A small-molecule ligand and the protein it binds are described below.
Small molecule (SMILES): COCCCC[C@@](O)(c1ccccc1-c1ccccc1)[C@@H]1CCCN(C(=O)[C@H]2C[C@@H](N)[C@@H](O)C2)C1

Sequence of chain 1.B:
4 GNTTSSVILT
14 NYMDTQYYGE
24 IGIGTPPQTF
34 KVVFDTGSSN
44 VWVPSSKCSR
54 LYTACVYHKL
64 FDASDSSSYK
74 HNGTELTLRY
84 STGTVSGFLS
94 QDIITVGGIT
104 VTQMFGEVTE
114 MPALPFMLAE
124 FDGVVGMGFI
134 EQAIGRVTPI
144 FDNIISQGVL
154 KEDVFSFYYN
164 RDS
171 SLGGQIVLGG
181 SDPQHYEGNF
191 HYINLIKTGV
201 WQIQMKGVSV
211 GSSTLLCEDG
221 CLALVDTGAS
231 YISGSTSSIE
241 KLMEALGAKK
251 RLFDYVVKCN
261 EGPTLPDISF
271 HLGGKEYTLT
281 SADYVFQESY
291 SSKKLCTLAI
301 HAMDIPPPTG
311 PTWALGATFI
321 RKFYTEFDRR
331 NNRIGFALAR

Binding-site contacts:
Ligand atom C14 contacts residue SER84 of chain 1.B at 3.8 Å.
Ligand atom C30 contacts residue GLY228 of chain 1.B at 3.7 Å.
Ligand atom C25 contacts residue GLY228 of chain 1.B at 3.7 Å.
Ligand atom C33 contacts residue GLY228 of chain 1.B at 3.8 Å.
Ligand atom C26 contacts residue SER230 of chain 1.B at 3.7 Å.
Ligand atom C28 contacts residue TYR162 of chain 1.B at 3.7 Å (hydrophobic).
Ligand atom C21 contacts residue PHE124 of chain 1.B at 3.8 Å (hydrophobic).
Ligand atom C6 contacts residue TYR83 of chain 1.B at 3.8 Å (hydrophobic).
Ligand atom O34 contacts residue ASP38 of chain 1.B at 2.8 Å (salt-bridge).
Ligand atom O16 contacts residue SER230 of chain 1.B at 2.5 Å (h-bond).
Ligand atom O27 contacts residue TYR20 of chain 1.B at 3.0 Å (h-bond).
Ligand atom C31 contacts residue ASP226 of chain 1.B at 3.4 Å.
Ligand atom C26 contacts residue THR18 of chain 1.B at 3.3 Å.
Ligand atom C30 contacts residue ASP38 of chain 1.B at 3.3 Å.
Ligand atom O8 contacts residue SER84 of chain 1.B at 2.8 Å (h-bond).
Ligand atom C25 contacts residue VAL36 of chain 1.B at 3.8 Å (hydrophobic).
Ligand atom C21 contacts residue PRO118 of chain 1.B at 3.9 Å (hydrophobic).
Ligand atom C23 contacts residue SER230 of chain 1.B at 3.8 Å.
Ligand atom C31 contacts residue ALA229 of chain 1.B at 3.7 Å (hydrophobic).
Ligand atom O16 contacts residue THR18 of chain 1.B at 3.9 Å.
Ligand atom C28 contacts residue GLY228 of chain 1.B at 3.8 Å.
Ligand atom C22 contacts residue PRO118 of chain 1.B at 3.5 Å (hydrophobic).
Ligand atom C20 contacts residue GLN19 of chain 1.B at 3.6 Å.
Ligand atom C2 contacts residue PHE124 of chain 1.B at 3.6 Å (hydrophobic).
Ligand atom C5 contacts residue THR85 of chain 1.B at 3.7 Å.
Ligand atom C31 contacts residue GLY228 of chain 1.B at 3.5 Å.
Ligand atom C15 contacts residue SER230 of chain 1.B at 3.7 Å.
Ligand atom C28 contacts residue THR227 of chain 1.B at 3.0 Å.
Ligand atom C26 contacts residue GLY228 of chain 1.B at 3.3 Å.
Ligand atom O27 contacts residue GLN19 of chain 1.B at 3.8 Å.
Ligand atom O8 contacts residue MET303 of chain 1.B at 3.6 Å.
Ligand atom C32 contacts residue ASP226 of chain 1.B at 3.7 Å.
Ligand atom C7 contacts residue SER84 of chain 1.B at 3.8 Å.
Ligand atom C24 contacts residue THR18 of chain 1.B at 3.8 Å.
Ligand atom N35 contacts residue ASP226 of chain 1.B at 2.6 Å (salt-bridge).
Ligand atom C26 contacts residue GLN19 of chain 1.B at 3.9 Å.
Ligand atom C23 contacts residue GLY228 of chain 1.B at 3.5 Å.
Ligand atom O34 contacts residue TYR83 of chain 1.B at 3.4 Å.
Ligand atom N35 contacts residue ASP38 of chain 1.B at 3.0 Å (salt-bridge).
Ligand atom C31 contacts residue ASP38 of chain 1.B at 3.8 Å.